Binding-site contacts:
Ligand atom C7 contacts residue GLY90 of chain 1.A at 4.2 Å.
Ligand atom C4 contacts residue ASN91 of chain 1.A at 4.2 Å.
Ligand atom C2 contacts residue ASN91 of chain 1.A at 2.4 Å.
Ligand atom C1 contacts residue ASN91 of chain 1.A at 1.4 Å.
Ligand atom O5 contacts residue ASN91 of chain 1.A at 2.4 Å (h-bond).
Ligand atom O7 contacts residue ASN91 of chain 1.A at 4.2 Å.
Ligand atom C8 contacts residue ASN91 of chain 1.A at 3.4 Å.
Ligand atom C5 contacts residue ASN91 of chain 1.A at 3.8 Å.
Ligand atom O7 contacts residue GLY90 of chain 1.A at 3.9 Å.
Ligand atom N2 contacts residue ASN91 of chain 1.A at 2.8 Å (h-bond).
Ligand atom C8 contacts residue GLY90 of chain 1.A at 4.5 Å.
Ligand atom C3 contacts residue ASN91 of chain 1.A at 3.7 Å.
Ligand atom C7 contacts residue ASN91 of chain 1.A at 3.2 Å.

Sequence of chain 1.A:
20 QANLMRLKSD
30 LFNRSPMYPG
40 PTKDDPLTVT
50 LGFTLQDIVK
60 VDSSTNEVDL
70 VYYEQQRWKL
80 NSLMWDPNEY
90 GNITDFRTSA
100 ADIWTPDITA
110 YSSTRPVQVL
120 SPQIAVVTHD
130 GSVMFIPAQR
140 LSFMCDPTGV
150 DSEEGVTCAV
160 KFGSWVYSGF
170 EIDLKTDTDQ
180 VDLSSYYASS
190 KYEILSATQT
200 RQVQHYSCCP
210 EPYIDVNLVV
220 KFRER

The protein below binds the small molecule below.
Small molecule (SMILES): CC(=O)N[C@@H]1[C@@H](O)[C@H](O)[C@@H](CO)O[C@H]1O